Sequence of chain 1.A:
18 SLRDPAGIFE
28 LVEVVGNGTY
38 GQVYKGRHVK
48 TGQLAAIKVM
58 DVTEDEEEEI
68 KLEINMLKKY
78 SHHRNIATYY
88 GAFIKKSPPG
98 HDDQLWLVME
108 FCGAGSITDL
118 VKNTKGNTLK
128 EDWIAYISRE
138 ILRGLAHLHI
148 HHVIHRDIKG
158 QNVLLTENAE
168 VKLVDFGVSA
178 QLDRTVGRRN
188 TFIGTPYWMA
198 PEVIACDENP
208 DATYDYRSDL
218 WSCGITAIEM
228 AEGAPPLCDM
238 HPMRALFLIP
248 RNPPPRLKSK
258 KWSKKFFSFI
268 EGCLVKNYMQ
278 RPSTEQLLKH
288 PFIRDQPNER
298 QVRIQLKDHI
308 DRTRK

This small molecule binds to this protein.
Small molecule (SMILES): Nc1ncnc2c1ncn2[C@@H]1O[C@H](CO[P](=O)(O)O[P](=O)(O)NP(=O)(O)O)[C@@H](O)[C@H]1O

Binding-site contacts:
Ligand atom O1A contacts residue MG1 of chain 1.F at 3.1 Å.
Ligand atom O1A contacts residue ASP172 of chain 1.A at 3.2 Å (salt-bridge).
Ligand atom O2' contacts residue GLN158 of chain 1.A at 3.2 Å (h-bond).
Ligand atom O2' contacts residue MG1 of chain 1.F at 3.5 Å.
Ligand atom O5' contacts residue MG1 of chain 1.F at 3.3 Å.
Ligand atom O1G contacts residue ASP172 of chain 1.A at 3.0 Å (salt-bridge).
Ligand atom O1G contacts residue ASP154 of chain 1.A at 3.5 Å (salt-bridge).
Ligand atom C2' contacts residue MG1 of chain 1.F at 3.0 Å.
Ligand atom O1B contacts residue ASN159 of chain 1.A at 2.9 Å (h-bond).
Ligand atom O2' contacts residue LEU161 of chain 1.A at 3.3 Å.
Ligand atom PB contacts residue MG1 of chain 1.D at 3.2 Å.
Ligand atom O3A contacts residue MG1 of chain 1.D at 3.5 Å.
Ligand atom O2A contacts residue VAL40 of chain 1.A at 3.5 Å.
Ligand atom O1G contacts residue ASN159 of chain 1.A at 3.0 Å (h-bond).
Ligand atom C6 contacts residue ALA53 of chain 1.A at 3.2 Å (hydrophobic).
Ligand atom C8 contacts residue MG1 of chain 1.F at 3.1 Å.
Ligand atom O2G contacts residue THR36 of chain 1.A at 3.1 Å (h-bond).
Ligand atom N3B contacts residue LYS156 of chain 1.A at 3.0 Å (salt-bridge).
Ligand atom O3G contacts residue ASP154 of chain 1.A at 2.6 Å (salt-bridge).
Ligand atom O2A contacts residue LYS55 of chain 1.A at 3.2 Å.
Ligand atom N3B contacts residue THR36 of chain 1.A at 3.3 Å.
Ligand atom N6 contacts residue GLU107 of chain 1.A at 2.9 Å (salt-bridge).
Ligand atom C3' contacts residue GLN158 of chain 1.A at 3.5 Å.
Ligand atom O3' contacts residue GLN158 of chain 1.A at 2.8 Å (h-bond).
Ligand atom N1 contacts residue CYS109 of chain 1.A at 3.0 Å (h-bond).
Ligand atom N6 contacts residue ALA53 of chain 1.A at 3.1 Å.
Ligand atom O1A contacts residue MG1 of chain 1.D at 2.2 Å.
Ligand atom O1B contacts residue GLN158 of chain 1.A at 3.5 Å.
Ligand atom O1G contacts residue MG1 of chain 1.D at 2.2 Å.
Ligand atom PG contacts residue MG1 of chain 1.D at 3.5 Å.
Ligand atom O1A contacts residue LYS55 of chain 1.A at 2.7 Å (salt-bridge).
Ligand atom O3G contacts residue LYS156 of chain 1.A at 3.5 Å (salt-bridge).
Ligand atom PA contacts residue MG1 of chain 1.D at 3.3 Å.
Ligand atom O1B contacts residue MG1 of chain 1.F at 3.0 Å.
Ligand atom C6 contacts residue LEU161 of chain 1.A at 3.3 Å (hydrophobic).
Ligand atom C5 contacts residue LEU161 of chain 1.A at 3.3 Å (hydrophobic).
Ligand atom O1B contacts residue MG1 of chain 1.D at 2.1 Å.
Ligand atom C2 contacts residue CYS109 of chain 1.A at 3.2 Å (hydrophobic).
Ligand atom N6 contacts residue MET106 of chain 1.A at 3.5 Å.
Ligand atom O2B contacts residue GLN158 of chain 1.A at 3.3 Å.